Sequence of chain 1.A:
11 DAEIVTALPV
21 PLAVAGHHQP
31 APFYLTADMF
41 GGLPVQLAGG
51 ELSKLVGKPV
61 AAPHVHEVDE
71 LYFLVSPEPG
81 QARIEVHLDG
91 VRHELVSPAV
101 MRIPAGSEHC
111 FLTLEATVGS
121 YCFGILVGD

Binding-site contacts:
Ligand atom NAJ contacts residue HIS27 of chain 1.A at 4.3 Å.
Ligand atom CAO contacts residue VAL60 of chain 1.A at 4.3 Å (hydrophobic).
Ligand atom CAE contacts residue PHE111 of chain 1.A at 3.6 Å (hydrophobic).
Ligand atom CAG contacts residue PHE111 of chain 1.A at 3.9 Å (hydrophobic).
Ligand atom CAG contacts residue GLY49 of chain 1.A at 3.3 Å.
Ligand atom CAM contacts residue LEU55 of chain 1.A at 4.3 Å (hydrophobic).
Ligand atom CAD contacts residue PHE111 of chain 1.A at 3.7 Å (hydrophobic).
Ligand atom CAH contacts residue PRO32 of chain 1.A at 3.4 Å (hydrophobic).
Ligand atom CAK contacts residue GLU51 of chain 1.A at 3.8 Å.
Ligand atom CAF contacts residue VAL60 of chain 1.A at 4.2 Å (hydrophobic).
Ligand atom CAI contacts residue GLY49 of chain 1.A at 4.3 Å.
Ligand atom CAG contacts residue CYS122 of chain 1.A at 3.4 Å (hydrophobic).
Ligand atom OAC contacts residue GLY50 of chain 1.A at 3.5 Å.
Ligand atom OAB contacts residue PRO32 of chain 1.A at 4.1 Å.
Ligand atom CAG contacts residue GLY50 of chain 1.A at 3.7 Å.
Ligand atom CAD contacts residue GLY49 of chain 1.A at 4.1 Å.
Ligand atom CAO contacts residue GLY49 of chain 1.A at 3.8 Å.
Ligand atom NAJ contacts residue VAL60 of chain 1.A at 3.8 Å.
Ligand atom OAA contacts residue GLU51 of chain 1.A at 4.0 Å.
Ligand atom CAH contacts residue VAL60 of chain 1.A at 3.7 Å (hydrophobic).
Ligand atom CAE contacts residue GLY49 of chain 1.A at 3.5 Å.
Ligand atom CAO contacts residue GLY50 of chain 1.A at 4.3 Å.
Ligand atom CAM contacts residue VAL60 of chain 1.A at 3.8 Å (hydrophobic).
Ligand atom CAL contacts residue PRO32 of chain 1.A at 4.3 Å (hydrophobic).
Ligand atom CAE contacts residue CYS122 of chain 1.A at 3.2 Å (hydrophobic).
Ligand atom CAI contacts residue LEU55 of chain 1.A at 3.4 Å (hydrophobic).
Ligand atom CAK contacts residue LEU55 of chain 1.A at 3.9 Å (hydrophobic).
Ligand atom CAL contacts residue LEU55 of chain 1.A at 3.7 Å (hydrophobic).
Ligand atom CAM contacts residue PRO32 of chain 1.A at 4.0 Å (hydrophobic).
Ligand atom CAI contacts residue GLY50 of chain 1.A at 4.0 Å.
Ligand atom CAN contacts residue GLY49 of chain 1.A at 4.3 Å.
Ligand atom CAN contacts residue VAL60 of chain 1.A at 3.9 Å (hydrophobic).
Ligand atom OAC contacts residue GLU51 of chain 1.A at 3.2 Å (salt-bridge).
Ligand atom NAJ contacts residue ALA31 of chain 1.A at 4.0 Å.
Ligand atom OAA contacts residue LEU55 of chain 1.A at 3.9 Å.
Ligand atom CAN contacts residue PRO32 of chain 1.A at 4.2 Å (hydrophobic).
Ligand atom CAD contacts residue GLY124 of chain 1.A at 4.3 Å.
Ligand atom CAF contacts residue PHE111 of chain 1.A at 4.3 Å (hydrophobic).
Ligand atom CAF contacts residue HIS27 of chain 1.A at 4.3 Å.
Ligand atom NAJ contacts residue PRO32 of chain 1.A at 3.6 Å.

This small molecule binds to this protein.
Small molecule (SMILES): O=C(O)C(=O)Cc1c[nH]c2ccccc12